Sequence of chain 1.U:
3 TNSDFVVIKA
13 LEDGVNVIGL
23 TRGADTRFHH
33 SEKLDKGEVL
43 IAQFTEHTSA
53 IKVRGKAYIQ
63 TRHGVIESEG

Binding-site contacts:
Ligand atom OXT contacts residue GLY25 of chain 1.V at 4.0 Å.
Ligand atom OXT contacts residue HIS49 of chain 1.U at 3.7 Å.
Ligand atom C contacts residue SER51 of chain 1.V at 3.6 Å.
Ligand atom CH2 contacts residue GLY21 of chain 1.U at 3.6 Å.
Ligand atom CA contacts residue GLY25 of chain 1.V at 3.4 Å.
Ligand atom O contacts residue GLY25 of chain 1.V at 3.1 Å (h-bond).
Ligand atom CD1 contacts residue THR47 of chain 1.U at 3.7 Å.
Ligand atom O contacts residue THR47 of chain 1.U at 3.4 Å (h-bond).
Ligand atom CE2 contacts residue ALA44 of chain 1.U at 4.0 Å (hydrophobic).
Ligand atom CA contacts residue THR23 of chain 1.V at 3.9 Å.
Ligand atom N contacts residue ASP27 of chain 1.V at 3.1 Å (salt-bridge).
Ligand atom O contacts residue ARG24 of chain 1.V at 3.7 Å.
Ligand atom C contacts residue THR47 of chain 1.U at 3.3 Å.
Ligand atom N contacts residue THR28 of chain 1.V at 3.0 Å (h-bond).
Ligand atom CB contacts residue SER51 of chain 1.V at 3.4 Å.
Ligand atom CZ2 contacts residue THR50 of chain 1.U at 3.9 Å.
Ligand atom CA contacts residue SER51 of chain 1.V at 3.9 Å.
Ligand atom CE3 contacts residue HIS32 of chain 1.U at 3.9 Å.
Ligand atom CD1 contacts residue SER51 of chain 1.V at 3.6 Å.
Ligand atom CG contacts residue SER51 of chain 1.V at 3.9 Å.
Ligand atom OXT contacts residue THR47 of chain 1.U at 2.4 Å (h-bond).
Ligand atom CD1 contacts residue GLN45 of chain 1.U at 3.5 Å.
Ligand atom N contacts residue GLY25 of chain 1.V at 2.6 Å (h-bond).
Ligand atom N contacts residue THR23 of chain 1.V at 2.9 Å (h-bond).
Ligand atom C contacts residue THR50 of chain 1.U at 3.9 Å.
Ligand atom NE1 contacts residue GLN45 of chain 1.U at 2.8 Å (h-bond).
Ligand atom OXT contacts residue THR50 of chain 1.U at 2.8 Å (h-bond).
Ligand atom OXT contacts residue HIS31 of chain 1.U at 3.9 Å.
Ligand atom CZ2 contacts residue ILE53 of chain 1.U at 3.9 Å (hydrophobic).
Ligand atom C contacts residue GLY25 of chain 1.V at 3.5 Å.
Ligand atom CA contacts residue THR28 of chain 1.V at 3.4 Å.
Ligand atom CZ3 contacts residue HIS32 of chain 1.U at 4.0 Å.
Ligand atom CE2 contacts residue GLN45 of chain 1.U at 3.9 Å.
Ligand atom NE1 contacts residue ALA44 of chain 1.U at 3.8 Å.
Ligand atom N contacts residue ARG24 of chain 1.V at 3.8 Å.
Ligand atom CB contacts residue THR23 of chain 1.V at 3.8 Å.
Ligand atom CZ3 contacts residue GLY21 of chain 1.U at 3.6 Å.
Ligand atom CZ2 contacts residue ALA44 of chain 1.U at 3.9 Å (hydrophobic).
Ligand atom O contacts residue SER51 of chain 1.V at 3.0 Å (h-bond).
Ligand atom CB contacts residue THR28 of chain 1.V at 3.6 Å.

The protein below binds the small molecule below.
Small molecule (SMILES): N[C@@H](Cc1c[nH]c2ccccc12)C(=O)O

Sequence of chain 1.V:
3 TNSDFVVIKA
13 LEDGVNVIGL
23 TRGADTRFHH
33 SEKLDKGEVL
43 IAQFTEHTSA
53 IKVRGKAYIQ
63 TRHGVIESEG